Binding-site contacts:
Ligand atom N2 contacts residue ASN15 of chain 1.A at 2.9 Å (h-bond).
Ligand atom O7 contacts residue ASN15 of chain 1.A at 3.2 Å (h-bond).
Ligand atom C7 contacts residue ASN15 of chain 1.A at 3.2 Å.
Ligand atom O5 contacts residue ASN105 of chain 1.A at 4.2 Å.
Ligand atom C1 contacts residue ASN105 of chain 1.A at 4.3 Å.
Ligand atom C2 contacts residue ASN15 of chain 1.A at 2.5 Å.
Ligand atom C1 contacts residue THR17 of chain 1.A at 4.4 Å.
Ligand atom O6 contacts residue THR17 of chain 1.A at 4.3 Å.
Ligand atom C5 contacts residue ASN105 of chain 1.A at 4.3 Å.
Ligand atom O5 contacts residue THR17 of chain 1.A at 4.1 Å.
Ligand atom C4 contacts residue ASN15 of chain 1.A at 4.3 Å.
Ligand atom C3 contacts residue ASN15 of chain 1.A at 3.8 Å.
Ligand atom C6 contacts residue THR17 of chain 1.A at 4.3 Å.
Ligand atom C8 contacts residue ASN15 of chain 1.A at 4.4 Å.
Ligand atom C5 contacts residue ASN15 of chain 1.A at 3.6 Å.
Ligand atom C1 contacts residue ASN15 of chain 1.A at 1.4 Å.
Ligand atom O5 contacts residue ASN15 of chain 1.A at 2.4 Å (h-bond).

Sequence of chain 1.A:
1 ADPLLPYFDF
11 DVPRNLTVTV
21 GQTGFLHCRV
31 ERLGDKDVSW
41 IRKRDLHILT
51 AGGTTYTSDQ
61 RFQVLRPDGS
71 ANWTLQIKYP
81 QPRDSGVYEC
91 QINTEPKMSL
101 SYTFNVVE

The small molecule below binds the protein below.
Small molecule (SMILES): CC(=O)N[C@H]1[C@H](O[C@H]2[C@H](O)[C@@H](NC(C)=O)CO[C@@H]2CO[C@@H]2O[C@@H](C)[C@@H](O)[C@@H](O)[C@@H]2O)O[C@H](CO)[C@@H](O)[C@@H]1O